Binding-site contacts:
Ligand atom O1 contacts residue PHE233 of chain 39.A at 3.1 Å.
Ligand atom N2 contacts residue PHE233 of chain 39.A at 3.8 Å.
Ligand atom N2 contacts residue PHE155 of chain 39.A at 3.6 Å.
Ligand atom O1 contacts residue PHE155 of chain 39.A at 3.5 Å.
Ligand atom C31 contacts residue PRO177 of chain 39.A at 3.9 Å (hydrophobic).
Ligand atom C4 contacts residue VAL190 of chain 39.A at 3.8 Å (hydrophobic).
Ligand atom C4B contacts residue ASN228 of chain 39.A at 4.0 Å.
Ligand atom C3 contacts residue PHE155 of chain 39.A at 4.0 Å (hydrophobic).
Ligand atom C5 contacts residue PHE155 of chain 39.A at 3.9 Å (hydrophobic).
Ligand atom C5 contacts residue PHE233 of chain 39.A at 3.9 Å (hydrophobic).
Ligand atom C5C contacts residue ILE111 of chain 39.A at 3.7 Å (hydrophobic).
Ligand atom C6B contacts residue ILE113 of chain 39.A at 4.0 Å (hydrophobic).
Ligand atom O1B contacts residue MET230 of chain 39.A at 4.0 Å.
Ligand atom C5C contacts residue PHE135 of chain 39.A at 3.5 Å (hydrophobic).
Ligand atom C4 contacts residue ILE24 of chain 39.C at 4.0 Å (hydrophobic).
Ligand atom N3A contacts residue ILE113 of chain 39.A at 3.7 Å.
Ligand atom C3B contacts residue TRP203 of chain 39.A at 3.2 Å (hydrophobic).
Ligand atom C5B contacts residue ASP112 of chain 39.A at 3.9 Å.
Ligand atom C6C contacts residue TYR201 of chain 39.A at 4.0 Å (hydrophobic).
Ligand atom N3A contacts residue ASP112 of chain 39.A at 2.8 Å (salt-bridge).
Ligand atom C5B contacts residue ILE113 of chain 39.A at 3.5 Å (hydrophobic).
Ligand atom O1A contacts residue ASN228 of chain 39.A at 3.7 Å.
Ligand atom C31 contacts residue VAL179 of chain 39.A at 3.5 Å (hydrophobic).
Ligand atom C3C contacts residue PHE135 of chain 39.A at 3.8 Å (hydrophobic).
Ligand atom C3B contacts residue ASN228 of chain 39.A at 4.0 Å.
Ligand atom C2B contacts residue TRP203 of chain 39.A at 4.1 Å (hydrophobic).
Ligand atom C4C contacts residue VAL192 of chain 39.A at 3.5 Å (hydrophobic).
Ligand atom C5B contacts residue ILE111 of chain 39.A at 4.0 Å (hydrophobic).
Ligand atom C2A contacts residue TRP203 of chain 39.A at 3.6 Å (hydrophobic).
Ligand atom C4A contacts residue THR114 of chain 39.A at 3.6 Å.
Ligand atom C2C contacts residue VAL192 of chain 39.A at 3.7 Å (hydrophobic).
Ligand atom C4A contacts residue ASP112 of chain 39.A at 3.0 Å.
Ligand atom C2B contacts residue TYR201 of chain 39.A at 3.4 Å (hydrophobic).
Ligand atom C31 contacts residue ILE24 of chain 39.C at 3.6 Å (hydrophobic).
Ligand atom C7C contacts residue MET230 of chain 39.A at 4.0 Å (hydrophobic).
Ligand atom C4C contacts residue PHE135 of chain 39.A at 3.7 Å (hydrophobic).
Ligand atom O1B contacts residue TYR201 of chain 39.A at 3.4 Å.
Ligand atom O1A contacts residue TRP203 of chain 39.A at 3.3 Å.
Ligand atom C4B contacts residue TRP203 of chain 39.A at 3.6 Å (hydrophobic).
Ligand atom C5A contacts residue ASN228 of chain 39.A at 4.0 Å.

Sequence of chain 39.C:
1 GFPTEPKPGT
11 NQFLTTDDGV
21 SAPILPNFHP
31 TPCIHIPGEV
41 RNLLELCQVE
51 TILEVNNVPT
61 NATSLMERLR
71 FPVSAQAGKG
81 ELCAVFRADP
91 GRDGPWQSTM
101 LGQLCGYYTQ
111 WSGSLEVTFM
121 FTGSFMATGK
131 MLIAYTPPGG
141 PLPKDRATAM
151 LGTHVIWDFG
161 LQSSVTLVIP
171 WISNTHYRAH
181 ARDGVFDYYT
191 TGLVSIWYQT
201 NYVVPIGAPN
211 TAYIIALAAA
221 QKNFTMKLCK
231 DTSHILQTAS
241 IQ

Sequence of chain 40.C:
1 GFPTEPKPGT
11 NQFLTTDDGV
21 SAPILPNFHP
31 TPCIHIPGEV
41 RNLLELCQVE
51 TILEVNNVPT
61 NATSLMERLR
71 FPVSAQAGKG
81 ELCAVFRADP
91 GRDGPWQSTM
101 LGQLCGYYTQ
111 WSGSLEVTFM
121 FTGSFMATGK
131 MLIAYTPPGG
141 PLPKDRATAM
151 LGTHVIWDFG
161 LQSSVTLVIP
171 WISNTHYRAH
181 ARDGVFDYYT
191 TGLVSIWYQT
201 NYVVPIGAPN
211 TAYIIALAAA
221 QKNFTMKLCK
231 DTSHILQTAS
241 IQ

The small molecule below binds the protein below.
Small molecule (SMILES): Cc1cc(CCCCCCCOc2ccc(C3=NCCO3)cc2)on1

Sequence of chain 39.A:
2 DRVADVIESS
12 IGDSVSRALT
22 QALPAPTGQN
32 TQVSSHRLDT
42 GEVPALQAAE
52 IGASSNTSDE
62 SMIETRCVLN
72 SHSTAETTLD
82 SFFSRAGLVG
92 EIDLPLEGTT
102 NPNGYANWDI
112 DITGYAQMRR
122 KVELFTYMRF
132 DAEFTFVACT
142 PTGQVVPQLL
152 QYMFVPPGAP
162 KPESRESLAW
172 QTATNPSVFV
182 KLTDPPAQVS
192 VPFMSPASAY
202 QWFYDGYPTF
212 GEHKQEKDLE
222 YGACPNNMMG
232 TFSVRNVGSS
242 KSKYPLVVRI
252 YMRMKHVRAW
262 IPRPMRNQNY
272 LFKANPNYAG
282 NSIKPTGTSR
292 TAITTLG